Binding-site contacts:
Ligand atom C7 contacts residue ASN185 of chain 1.A at 3.6 Å.
Ligand atom N2 contacts residue ASN185 of chain 1.A at 3.0 Å (h-bond).
Ligand atom O5 contacts residue LYS211 of chain 1.A at 4.0 Å.
Ligand atom C4 contacts residue ASN185 of chain 1.A at 4.3 Å.
Ligand atom O7 contacts residue SER161 of chain 1.A at 3.5 Å.
Ligand atom C3 contacts residue ASN185 of chain 1.A at 3.9 Å.
Ligand atom O7 contacts residue ASN185 of chain 1.A at 3.8 Å.
Ligand atom C8 contacts residue LYS160 of chain 1.A at 3.6 Å.
Ligand atom C1 contacts residue ASN185 of chain 1.A at 1.5 Å.
Ligand atom C7 contacts residue LYS160 of chain 1.A at 3.9 Å.
Ligand atom C5 contacts residue ASN185 of chain 1.A at 3.8 Å.
Ligand atom O5 contacts residue ASN185 of chain 1.A at 2.4 Å (h-bond).
Ligand atom O7 contacts residue LYS160 of chain 1.A at 3.8 Å.
Ligand atom C2 contacts residue ASN185 of chain 1.A at 2.5 Å.
Ligand atom C7 contacts residue SER161 of chain 1.A at 4.4 Å.
Ligand atom C1 contacts residue LYS211 of chain 1.A at 4.2 Å.

This protein binds this small molecule.
Small molecule (SMILES): CC(=O)N[C@@H]1[C@@H](O)[C@H](O)[C@@H](CO)O[C@H]1O

Sequence of chain 1.A:
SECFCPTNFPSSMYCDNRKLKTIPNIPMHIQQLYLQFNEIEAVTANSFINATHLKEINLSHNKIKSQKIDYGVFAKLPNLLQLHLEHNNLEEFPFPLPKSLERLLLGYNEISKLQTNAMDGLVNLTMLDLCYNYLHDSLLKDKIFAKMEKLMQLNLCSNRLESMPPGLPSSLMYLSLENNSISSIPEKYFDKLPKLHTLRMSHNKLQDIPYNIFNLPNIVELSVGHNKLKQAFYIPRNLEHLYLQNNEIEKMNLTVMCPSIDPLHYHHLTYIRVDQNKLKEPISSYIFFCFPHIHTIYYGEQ